A protein and the small-molecule ligand that binds it are described below.
Small molecule (SMILES): CC(=O)N[C@@H]1[C@@H](O)[C@H](O)[C@@H](CO)O[C@H]1O

Sequence of chain 1.C:
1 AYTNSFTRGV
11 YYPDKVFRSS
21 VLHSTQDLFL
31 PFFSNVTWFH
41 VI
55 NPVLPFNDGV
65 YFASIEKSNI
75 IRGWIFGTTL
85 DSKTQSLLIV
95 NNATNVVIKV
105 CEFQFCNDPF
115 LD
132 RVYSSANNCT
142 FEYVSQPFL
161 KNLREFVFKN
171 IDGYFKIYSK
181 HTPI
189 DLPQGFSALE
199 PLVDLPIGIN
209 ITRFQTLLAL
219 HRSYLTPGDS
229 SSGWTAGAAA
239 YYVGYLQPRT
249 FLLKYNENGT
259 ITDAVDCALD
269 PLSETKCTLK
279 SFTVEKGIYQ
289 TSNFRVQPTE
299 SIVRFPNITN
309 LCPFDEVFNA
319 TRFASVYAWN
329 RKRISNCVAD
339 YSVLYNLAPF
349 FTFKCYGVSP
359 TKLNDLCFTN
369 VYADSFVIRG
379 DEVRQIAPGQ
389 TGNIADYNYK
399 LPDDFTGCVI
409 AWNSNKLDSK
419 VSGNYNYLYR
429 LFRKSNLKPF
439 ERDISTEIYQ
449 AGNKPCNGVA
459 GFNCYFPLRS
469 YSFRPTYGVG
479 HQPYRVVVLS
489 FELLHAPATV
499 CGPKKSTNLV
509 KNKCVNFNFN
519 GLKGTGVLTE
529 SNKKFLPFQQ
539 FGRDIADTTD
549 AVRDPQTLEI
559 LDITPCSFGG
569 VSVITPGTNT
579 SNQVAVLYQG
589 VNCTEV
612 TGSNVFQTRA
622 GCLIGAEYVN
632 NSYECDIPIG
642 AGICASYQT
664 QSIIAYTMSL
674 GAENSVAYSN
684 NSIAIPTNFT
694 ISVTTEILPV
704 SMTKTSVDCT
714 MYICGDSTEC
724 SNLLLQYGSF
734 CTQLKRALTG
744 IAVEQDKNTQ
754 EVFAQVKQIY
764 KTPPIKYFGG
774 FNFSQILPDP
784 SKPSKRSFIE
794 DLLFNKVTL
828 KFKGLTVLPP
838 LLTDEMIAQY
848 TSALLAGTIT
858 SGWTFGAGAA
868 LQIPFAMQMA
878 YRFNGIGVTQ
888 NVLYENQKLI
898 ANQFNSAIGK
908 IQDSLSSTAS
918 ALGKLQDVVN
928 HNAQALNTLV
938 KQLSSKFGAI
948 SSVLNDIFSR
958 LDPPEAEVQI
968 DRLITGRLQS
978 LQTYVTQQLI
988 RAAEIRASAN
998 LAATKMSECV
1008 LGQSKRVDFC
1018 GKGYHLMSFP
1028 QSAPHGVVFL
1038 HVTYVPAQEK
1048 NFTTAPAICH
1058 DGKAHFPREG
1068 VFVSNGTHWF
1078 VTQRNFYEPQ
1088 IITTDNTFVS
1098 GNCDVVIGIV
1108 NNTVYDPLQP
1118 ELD

Binding-site contacts:
Ligand atom C8 contacts residue ASN1048 of chain 1.C at 4.4 Å.
Ligand atom N2 contacts residue ASN1048 of chain 1.C at 2.9 Å (h-bond).
Ligand atom O5 contacts residue ASN1048 of chain 1.C at 2.3 Å (h-bond).
Ligand atom O7 contacts residue ASN1048 of chain 1.C at 3.2 Å (h-bond).
Ligand atom O6 contacts residue ASN1048 of chain 1.C at 3.9 Å.
Ligand atom C4 contacts residue ASN1048 of chain 1.C at 4.2 Å.
Ligand atom C2 contacts residue ASN1048 of chain 1.C at 2.5 Å.
Ligand atom C7 contacts residue ASN1048 of chain 1.C at 3.2 Å.
Ligand atom C3 contacts residue ASN1048 of chain 1.C at 3.8 Å.
Ligand atom C8 contacts residue ALA680 of chain 1.C at 3.6 Å (hydrophobic).
Ligand atom C1 contacts residue ASN1048 of chain 1.C at 1.4 Å.
Ligand atom C5 contacts residue ASN1048 of chain 1.C at 3.6 Å.